A protein and the small-molecule ligand that binds it are described below.
Small molecule (SMILES): Nc1nc(N)c2nc(CNc3ccc(C(=O)N[C@@H](CCC(=O)O)C(=O)O)cc3)cnc2n1

Binding-site contacts:
Ligand atom C2 contacts residue PHE35 of chain 1.G at 3.7 Å (hydrophobic).
Ligand atom C12 contacts residue PHE35 of chain 1.G at 3.9 Å (hydrophobic).
Ligand atom O2 contacts residue SER36 of chain 1.G at 3.7 Å.
Ligand atom C14 contacts residue MET87 of chain 1.G at 3.8 Å (hydrophobic).
Ligand atom NA2 contacts residue ALA10 of chain 1.G at 3.5 Å (h-bond).
Ligand atom N3 contacts residue ASP31 of chain 1.G at 3.0 Å (salt-bridge).
Ligand atom O contacts residue PHE91 of chain 1.G at 2.8 Å.
Ligand atom OE1 contacts residue PHE32 of chain 1.G at 3.7 Å.
Ligand atom C contacts residue LEU94 of chain 1.G at 3.9 Å (hydrophobic).
Ligand atom C16 contacts residue PHE32 of chain 1.G at 3.2 Å (hydrophobic).
Ligand atom N8 contacts residue PHE35 of chain 1.G at 3.7 Å.
Ligand atom NA2 contacts residue VAL8 of chain 1.G at 3.5 Å.
Ligand atom N1 contacts residue VAL8 of chain 1.G at 3.7 Å.
Ligand atom C15 contacts residue PHE32 of chain 1.G at 3.2 Å (hydrophobic).
Ligand atom CG contacts residue PHE32 of chain 1.G at 3.7 Å (hydrophobic).
Ligand atom CT contacts residue ARG97 of chain 1.G at 3.3 Å.
Ligand atom NA4 contacts residue PHE32 of chain 1.G at 3.9 Å.
Ligand atom O2 contacts residue ARG97 of chain 1.G at 2.7 Å (salt-bridge).
Ligand atom N8 contacts residue NDP1 of chain 1.IA at 3.3 Å.
Ligand atom CD contacts residue SER36 of chain 1.G at 3.9 Å.
Ligand atom C12 contacts residue LEU94 of chain 1.G at 3.8 Å (hydrophobic).
Ligand atom NA4 contacts residue ASP31 of chain 1.G at 3.0 Å (salt-bridge).
Ligand atom C14 contacts residue PHE32 of chain 1.G at 3.7 Å (hydrophobic).
Ligand atom N1 contacts residue PHE35 of chain 1.G at 3.5 Å.
Ligand atom C2 contacts residue ALA10 of chain 1.G at 3.9 Å (hydrophobic).
Ligand atom C11 contacts residue PHE32 of chain 1.G at 3.6 Å (hydrophobic).
Ligand atom CD contacts residue PHE32 of chain 1.G at 3.6 Å (hydrophobic).
Ligand atom C4 contacts residue ASP31 of chain 1.G at 3.4 Å.
Ligand atom O1 contacts residue ARG97 of chain 1.G at 2.8 Å (salt-bridge).
Ligand atom OE1 contacts residue LYS33 of chain 1.G at 3.7 Å.
Ligand atom C8A contacts residue PHE35 of chain 1.G at 3.7 Å (hydrophobic).
Ligand atom CB contacts residue PHE32 of chain 1.G at 3.5 Å (hydrophobic).
Ligand atom O2 contacts residue LEU94 of chain 1.G at 3.7 Å.
Ligand atom OE2 contacts residue SER36 of chain 1.G at 3.4 Å.
Ligand atom C8A contacts residue NDP1 of chain 1.IA at 3.8 Å.
Ligand atom CT contacts residue LEU94 of chain 1.G at 3.8 Å (hydrophobic).
Ligand atom NA2 contacts residue VAL9 of chain 1.G at 3.2 Å.
Ligand atom CB contacts residue SER36 of chain 1.G at 3.4 Å.
Ligand atom C7 contacts residue NDP1 of chain 1.IA at 3.5 Å.
Ligand atom O2 contacts residue PHE35 of chain 1.G at 3.5 Å.

Sequence of chain 1.G:
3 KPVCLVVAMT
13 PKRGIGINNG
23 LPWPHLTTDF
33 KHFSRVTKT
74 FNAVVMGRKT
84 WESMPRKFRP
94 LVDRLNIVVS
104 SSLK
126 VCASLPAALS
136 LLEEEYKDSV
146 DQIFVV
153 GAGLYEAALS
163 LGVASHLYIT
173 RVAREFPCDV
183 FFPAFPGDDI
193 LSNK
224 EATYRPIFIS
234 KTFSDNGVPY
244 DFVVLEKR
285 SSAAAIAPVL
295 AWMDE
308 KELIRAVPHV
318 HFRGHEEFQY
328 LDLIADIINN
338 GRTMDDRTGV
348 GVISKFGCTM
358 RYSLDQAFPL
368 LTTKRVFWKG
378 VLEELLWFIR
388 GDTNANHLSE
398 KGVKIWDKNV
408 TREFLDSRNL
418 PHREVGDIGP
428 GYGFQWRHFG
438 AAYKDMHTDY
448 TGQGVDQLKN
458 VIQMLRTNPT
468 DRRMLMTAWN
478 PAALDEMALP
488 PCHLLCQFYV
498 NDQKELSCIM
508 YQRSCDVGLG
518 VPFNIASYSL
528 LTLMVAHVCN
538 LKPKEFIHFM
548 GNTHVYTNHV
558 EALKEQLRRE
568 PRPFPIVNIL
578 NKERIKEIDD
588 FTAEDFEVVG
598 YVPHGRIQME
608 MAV